Binding-site contacts:
Ligand atom N contacts residue GLU240 of chain 1.A at 2.7 Å (salt-bridge).
Ligand atom O contacts residue ILE229 of chain 1.A at 3.7 Å.
Ligand atom C contacts residue HIS274 of chain 1.A at 3.9 Å.
Ligand atom CA contacts residue GLN161 of chain 1.A at 4.2 Å.
Ligand atom C contacts residue ILE229 of chain 1.A at 4.4 Å (hydrophobic).
Ligand atom O contacts residue ARG267 of chain 1.A at 2.8 Å (salt-bridge).
Ligand atom C contacts residue ARG267 of chain 1.A at 3.6 Å.
Ligand atom OXT contacts residue GLU240 of chain 1.A at 3.8 Å.
Ligand atom CB contacts residue CYS134 of chain 1.A at 3.1 Å (hydrophobic).
Ligand atom OXT contacts residue HIS274 of chain 1.A at 2.8 Å (h-bond).
Ligand atom O contacts residue GLU240 of chain 1.A at 4.2 Å.
Ligand atom CB contacts residue GLN350 of chain 1.A at 4.3 Å.
Ligand atom CA contacts residue CYS134 of chain 1.A at 3.4 Å (hydrophobic).
Ligand atom SG contacts residue GLN350 of chain 1.A at 3.2 Å.
Ligand atom O contacts residue ALA166 of chain 1.A at 4.1 Å.
Ligand atom SG contacts residue GLY165 of chain 1.A at 3.7 Å.
Ligand atom CA contacts residue GLY165 of chain 1.A at 4.1 Å.
Ligand atom C contacts residue GLY165 of chain 1.A at 3.6 Å.
Ligand atom CB contacts residue GLY165 of chain 1.A at 3.5 Å.
Ligand atom N contacts residue GLY165 of chain 1.A at 4.5 Å.
Ligand atom OXT contacts residue GLN161 of chain 1.A at 2.9 Å (h-bond).
Ligand atom O contacts residue GLY165 of chain 1.A at 3.3 Å (h-bond).
Ligand atom CA contacts residue ASN133 of chain 1.A at 4.1 Å.
Ligand atom C contacts residue GLN161 of chain 1.A at 3.6 Å.
Ligand atom OXT contacts residue GLY165 of chain 1.A at 3.4 Å.
Ligand atom N contacts residue ASN133 of chain 1.A at 3.5 Å (h-bond).
Ligand atom C contacts residue CYS134 of chain 1.A at 4.2 Å (hydrophobic).
Ligand atom SG contacts residue CYS134 of chain 1.A at 2.0 Å (h-bond).
Ligand atom CA contacts residue HIS274 of chain 1.A at 4.4 Å.
Ligand atom OXT contacts residue CYS134 of chain 1.A at 4.0 Å.
Ligand atom CA contacts residue GLU240 of chain 1.A at 3.1 Å.
Ligand atom CB contacts residue GLU240 of chain 1.A at 4.5 Å.
Ligand atom OXT contacts residue ARG267 of chain 1.A at 3.0 Å (salt-bridge).
Ligand atom O contacts residue GLN161 of chain 1.A at 4.2 Å.
Ligand atom CB contacts residue ASN133 of chain 1.A at 4.4 Å.
Ligand atom SG contacts residue HIS274 of chain 1.A at 3.4 Å (h-bond).
Ligand atom C contacts residue GLU240 of chain 1.A at 3.5 Å.

Sequence of chain 1.A:
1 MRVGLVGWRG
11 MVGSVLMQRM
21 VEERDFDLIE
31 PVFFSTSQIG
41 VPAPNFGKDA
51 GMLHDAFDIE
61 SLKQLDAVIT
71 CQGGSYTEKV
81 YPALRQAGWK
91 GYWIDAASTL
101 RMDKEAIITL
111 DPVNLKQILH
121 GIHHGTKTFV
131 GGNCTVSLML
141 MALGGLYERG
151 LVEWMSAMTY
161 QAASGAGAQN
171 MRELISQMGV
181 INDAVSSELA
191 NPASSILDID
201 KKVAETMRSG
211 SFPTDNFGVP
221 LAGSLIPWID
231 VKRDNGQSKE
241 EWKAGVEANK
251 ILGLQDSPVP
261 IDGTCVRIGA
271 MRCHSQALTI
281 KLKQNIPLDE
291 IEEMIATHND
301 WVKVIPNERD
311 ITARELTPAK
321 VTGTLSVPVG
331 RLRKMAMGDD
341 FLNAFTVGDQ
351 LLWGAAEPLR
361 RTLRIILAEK

This protein binds this small molecule.
Small molecule (SMILES): N[C@@H](CS)C(=O)O